The small molecule below binds the protein below.
Small molecule (SMILES): CNCC#Cc1cc(C)cc(N)n1

Sequence of chain 1.A:
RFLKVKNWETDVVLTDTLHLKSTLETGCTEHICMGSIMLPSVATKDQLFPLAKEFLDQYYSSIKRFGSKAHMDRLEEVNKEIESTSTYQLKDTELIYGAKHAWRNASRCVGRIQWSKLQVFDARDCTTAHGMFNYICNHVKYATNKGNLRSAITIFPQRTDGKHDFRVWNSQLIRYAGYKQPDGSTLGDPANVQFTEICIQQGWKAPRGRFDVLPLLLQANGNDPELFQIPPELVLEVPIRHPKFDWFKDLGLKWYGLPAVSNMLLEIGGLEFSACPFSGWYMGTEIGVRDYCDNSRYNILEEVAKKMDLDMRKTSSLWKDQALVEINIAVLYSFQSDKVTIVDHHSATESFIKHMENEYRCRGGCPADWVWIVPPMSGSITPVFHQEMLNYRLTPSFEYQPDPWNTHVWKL

Binding-site contacts:
Ligand atom C09 contacts residue HEM1 of chain 1.B at 3.8 Å.
Ligand atom N11 contacts residue HEM1 of chain 1.B at 3.0 Å (h-bond).
Ligand atom N02 contacts residue TRP291 of chain 1.A at 2.7 Å (h-bond).
Ligand atom C04 contacts residue HEM1 of chain 1.B at 3.8 Å.
Ligand atom C09 contacts residue GLU296 of chain 1.A at 3.9 Å.
Ligand atom C02 contacts residue TRP291 of chain 1.A at 3.7 Å (hydrophobic).
Ligand atom C06 contacts residue GLU296 of chain 1.A at 3.5 Å.
Ligand atom N01 contacts residue GLU296 of chain 1.A at 2.6 Å (salt-bridge).
Ligand atom C07 contacts residue PHE288 of chain 1.A at 3.8 Å (hydrophobic).
Ligand atom C03 contacts residue PRO269 of chain 1.A at 3.9 Å (hydrophobic).
Ligand atom C08 contacts residue VAL271 of chain 1.A at 3.8 Å (hydrophobic).
Ligand atom C03 contacts residue HEM1 of chain 1.B at 3.2 Å.
Ligand atom N02 contacts residue GLU296 of chain 1.A at 2.7 Å (salt-bridge).
Ligand atom N01 contacts residue PRO269 of chain 1.A at 3.9 Å.
Ligand atom N01 contacts residue HEM1 of chain 1.B at 4.0 Å.
Ligand atom C02 contacts residue HEM1 of chain 1.B at 3.6 Å.
Ligand atom N02 contacts residue HEM1 of chain 1.B at 3.3 Å.
Ligand atom C02 contacts residue PRO269 of chain 1.A at 3.9 Å (hydrophobic).
Ligand atom C08 contacts residue HEM1 of chain 1.B at 3.9 Å.
Ligand atom C07 contacts residue SER289 of chain 1.A at 3.8 Å.
Ligand atom C05 contacts residue VAL271 of chain 1.A at 3.9 Å (hydrophobic).
Ligand atom C10 contacts residue VAL271 of chain 1.A at 3.9 Å (hydrophobic).
Ligand atom C03 contacts residue GLY290 of chain 1.A at 4.2 Å.
Ligand atom N02 contacts residue MET293 of chain 1.A at 3.9 Å.
Ligand atom N02 contacts residue TYR292 of chain 1.A at 3.7 Å.
Ligand atom N02 contacts residue PRO269 of chain 1.A at 4.1 Å.
Ligand atom C04 contacts residue GLY290 of chain 1.A at 4.2 Å.
Ligand atom C10 contacts residue GLN182 of chain 1.A at 3.8 Å.
Ligand atom C06 contacts residue PRO269 of chain 1.A at 4.1 Å (hydrophobic).
Ligand atom C08 contacts residue GLU296 of chain 1.A at 3.5 Å.
Ligand atom C03 contacts residue TRP291 of chain 1.A at 3.9 Å (hydrophobic).
Ligand atom C04 contacts residue PRO269 of chain 1.A at 4.1 Å (hydrophobic).
Ligand atom C07 contacts residue HEM1 of chain 1.B at 3.4 Å.
Ligand atom C07 contacts residue PRO269 of chain 1.A at 4.0 Å (hydrophobic).
Ligand atom N11 contacts residue VAL271 of chain 1.A at 4.0 Å.
Ligand atom C07 contacts residue GLY290 of chain 1.A at 3.4 Å.
Ligand atom C10 contacts residue HEM1 of chain 1.B at 3.4 Å.
Ligand atom C02 contacts residue GLU296 of chain 1.A at 3.5 Å.
Ligand atom C12 contacts residue HEM1 of chain 1.B at 3.1 Å.
Ligand atom C09 contacts residue VAL271 of chain 1.A at 3.6 Å (hydrophobic).